Sequence of chain 1.C:
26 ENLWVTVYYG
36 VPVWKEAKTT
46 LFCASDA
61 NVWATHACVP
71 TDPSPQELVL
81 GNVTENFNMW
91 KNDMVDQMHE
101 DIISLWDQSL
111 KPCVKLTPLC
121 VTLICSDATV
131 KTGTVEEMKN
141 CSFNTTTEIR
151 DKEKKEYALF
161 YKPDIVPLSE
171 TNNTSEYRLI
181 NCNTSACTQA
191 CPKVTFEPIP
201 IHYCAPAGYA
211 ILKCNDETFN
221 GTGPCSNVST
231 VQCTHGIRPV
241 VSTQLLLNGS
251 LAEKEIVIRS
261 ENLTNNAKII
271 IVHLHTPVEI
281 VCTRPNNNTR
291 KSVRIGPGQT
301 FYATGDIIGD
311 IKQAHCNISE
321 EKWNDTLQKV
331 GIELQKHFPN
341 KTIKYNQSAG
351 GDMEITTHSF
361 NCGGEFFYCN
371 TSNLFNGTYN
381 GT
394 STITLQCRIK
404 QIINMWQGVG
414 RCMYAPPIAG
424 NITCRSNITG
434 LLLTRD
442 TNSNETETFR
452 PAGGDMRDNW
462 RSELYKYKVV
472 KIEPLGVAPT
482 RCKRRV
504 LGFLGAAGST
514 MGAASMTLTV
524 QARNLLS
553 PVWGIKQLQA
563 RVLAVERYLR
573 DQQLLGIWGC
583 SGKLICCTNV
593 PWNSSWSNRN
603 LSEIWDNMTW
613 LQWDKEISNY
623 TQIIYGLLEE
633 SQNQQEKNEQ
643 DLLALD

Binding-site contacts:
Ligand atom C5 contacts residue ASN144 of chain 1.B at 3.7 Å.
Ligand atom C2 contacts residue ASN144 of chain 1.B at 2.5 Å.
Ligand atom O7 contacts residue THR122 of chain 1.B at 3.4 Å (h-bond).
Ligand atom C3 contacts residue ASN144 of chain 1.B at 3.8 Å.
Ligand atom C4 contacts residue ASN144 of chain 1.B at 4.2 Å.
Ligand atom O5 contacts residue ASN144 of chain 1.B at 2.3 Å (h-bond).
Ligand atom O7 contacts residue PHE143 of chain 1.B at 4.1 Å.
Ligand atom O7 contacts residue ASN144 of chain 1.B at 2.9 Å (h-bond).
Ligand atom C7 contacts residue THR122 of chain 1.B at 3.9 Å.
Ligand atom C8 contacts residue THR122 of chain 1.B at 3.7 Å.
Ligand atom C8 contacts residue ILE124 of chain 1.B at 3.6 Å (hydrophobic).
Ligand atom C8 contacts residue PHE143 of chain 1.B at 3.8 Å (hydrophobic).
Ligand atom C7 contacts residue ASN144 of chain 1.B at 3.2 Å.
Ligand atom C7 contacts residue PHE143 of chain 1.B at 4.2 Å (hydrophobic).
Ligand atom O7 contacts residue VAL121 of chain 1.B at 4.4 Å.
Ligand atom C1 contacts residue ASN144 of chain 1.B at 1.4 Å.
Ligand atom C8 contacts residue SER142 of chain 1.B at 3.2 Å.
Ligand atom N2 contacts residue ASN144 of chain 1.B at 3.0 Å (h-bond).
Ligand atom O7 contacts residue ASP151 of chain 1.C at 4.4 Å.

Sequence of chain 1.B:
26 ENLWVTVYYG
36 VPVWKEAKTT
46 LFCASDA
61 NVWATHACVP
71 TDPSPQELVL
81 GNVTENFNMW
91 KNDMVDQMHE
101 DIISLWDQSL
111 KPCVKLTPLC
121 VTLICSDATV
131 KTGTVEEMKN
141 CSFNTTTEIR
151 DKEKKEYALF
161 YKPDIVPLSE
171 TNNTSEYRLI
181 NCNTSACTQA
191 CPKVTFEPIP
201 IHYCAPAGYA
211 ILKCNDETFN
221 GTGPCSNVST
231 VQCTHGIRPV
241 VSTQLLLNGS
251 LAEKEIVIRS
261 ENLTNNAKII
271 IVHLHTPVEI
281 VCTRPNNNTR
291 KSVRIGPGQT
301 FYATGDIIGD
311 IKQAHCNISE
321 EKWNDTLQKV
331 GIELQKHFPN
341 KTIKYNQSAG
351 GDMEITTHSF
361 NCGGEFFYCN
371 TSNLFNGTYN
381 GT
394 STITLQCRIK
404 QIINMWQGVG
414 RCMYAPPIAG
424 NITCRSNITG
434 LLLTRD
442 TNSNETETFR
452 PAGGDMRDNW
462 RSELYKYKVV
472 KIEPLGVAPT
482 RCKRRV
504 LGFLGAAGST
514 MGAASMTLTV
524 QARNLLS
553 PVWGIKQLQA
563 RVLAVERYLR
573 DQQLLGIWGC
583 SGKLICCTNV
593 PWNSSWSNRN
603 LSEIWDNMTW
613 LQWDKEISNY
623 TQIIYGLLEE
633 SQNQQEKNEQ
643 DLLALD

The small molecule below binds the protein below.
Small molecule (SMILES): CC(=O)N[C@@H]1[C@@H](O)[C@H](O)[C@@H](CO)O[C@H]1O